Binding-site contacts:
Ligand atom C5 contacts residue ASN74 of chain 4.A at 3.7 Å.
Ligand atom C8 contacts residue PHE46 of chain 4.A at 3.9 Å (hydrophobic).
Ligand atom C2 contacts residue ASN74 of chain 4.A at 2.4 Å.
Ligand atom N2 contacts residue ASN74 of chain 4.A at 3.0 Å (h-bond).
Ligand atom C3 contacts residue ASN74 of chain 4.A at 3.8 Å.
Ligand atom O7 contacts residue SER45 of chain 4.A at 3.6 Å.
Ligand atom O5 contacts residue ASN74 of chain 4.A at 2.4 Å (h-bond).
Ligand atom C8 contacts residue TRP72 of chain 4.A at 3.5 Å (hydrophobic).
Ligand atom C2 contacts residue SER45 of chain 4.A at 4.3 Å.
Ligand atom C1 contacts residue SER45 of chain 4.A at 4.0 Å.
Ligand atom O7 contacts residue ASN74 of chain 4.A at 3.4 Å (h-bond).
Ligand atom C7 contacts residue PHE46 of chain 4.A at 4.5 Å (hydrophobic).
Ligand atom O7 contacts residue PHE46 of chain 4.A at 3.9 Å.
Ligand atom C7 contacts residue ALA73 of chain 4.A at 4.4 Å (hydrophobic).
Ligand atom C4 contacts residue ASN74 of chain 4.A at 4.2 Å.
Ligand atom C1 contacts residue ASN74 of chain 4.A at 1.5 Å.
Ligand atom C8 contacts residue ALA73 of chain 4.A at 3.7 Å (hydrophobic).
Ligand atom C7 contacts residue ASN74 of chain 4.A at 3.4 Å.
Ligand atom O5 contacts residue SER45 of chain 4.A at 4.1 Å.

Sequence of chain 4.A:
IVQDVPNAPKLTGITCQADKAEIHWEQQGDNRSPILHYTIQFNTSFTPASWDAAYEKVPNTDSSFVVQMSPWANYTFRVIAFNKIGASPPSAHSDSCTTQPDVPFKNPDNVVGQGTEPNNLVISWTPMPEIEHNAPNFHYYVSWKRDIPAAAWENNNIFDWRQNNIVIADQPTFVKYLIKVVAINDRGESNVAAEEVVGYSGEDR

A small-molecule ligand and the protein it binds are described below.
Small molecule (SMILES): CC(=O)N[C@@H]1[C@@H](O)[C@H](O)[C@@H](CO)O[C@H]1O